Sequence of chain 1.N:
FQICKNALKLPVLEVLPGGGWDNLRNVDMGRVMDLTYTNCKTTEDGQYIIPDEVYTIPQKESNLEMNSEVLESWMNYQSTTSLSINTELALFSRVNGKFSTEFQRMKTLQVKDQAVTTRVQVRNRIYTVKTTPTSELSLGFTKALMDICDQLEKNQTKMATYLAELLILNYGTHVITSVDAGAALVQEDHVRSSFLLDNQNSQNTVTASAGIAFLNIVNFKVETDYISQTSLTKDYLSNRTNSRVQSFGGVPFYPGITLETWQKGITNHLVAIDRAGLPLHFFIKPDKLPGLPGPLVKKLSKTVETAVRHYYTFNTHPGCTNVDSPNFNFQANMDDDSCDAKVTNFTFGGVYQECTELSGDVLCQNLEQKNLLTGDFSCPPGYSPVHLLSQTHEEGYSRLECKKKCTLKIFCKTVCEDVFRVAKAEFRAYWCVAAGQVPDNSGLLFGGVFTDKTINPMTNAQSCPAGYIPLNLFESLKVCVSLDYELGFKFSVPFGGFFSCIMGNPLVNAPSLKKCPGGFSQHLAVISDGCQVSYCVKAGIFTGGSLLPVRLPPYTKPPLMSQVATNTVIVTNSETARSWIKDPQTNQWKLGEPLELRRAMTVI

The protein below binds the small molecule below.
Small molecule (SMILES): CC(=O)N[C@@H]1[C@@H](O)[C@H](O)[C@@H](CO)O[C@H]1O

Binding-site contacts:
Ligand atom C8 contacts residue ARG206 of chain 1.M at 3.5 Å.
Ligand atom C1 contacts residue ASP249 of chain 1.M at 4.2 Å.
Ligand atom O5 contacts residue ASN253 of chain 1.M at 2.4 Å (h-bond).
Ligand atom C8 contacts residue SER252 of chain 1.M at 3.9 Å.
Ligand atom C4 contacts residue ASN253 of chain 1.M at 4.2 Å.
Ligand atom N2 contacts residue SER252 of chain 1.M at 4.2 Å.
Ligand atom O5 contacts residue ASP249 of chain 1.M at 4.0 Å.
Ligand atom C7 contacts residue SER252 of chain 1.M at 3.5 Å.
Ligand atom C8 contacts residue ASN253 of chain 1.M at 4.1 Å.
Ligand atom O7 contacts residue SER252 of chain 1.M at 2.3 Å (h-bond).
Ligand atom O7 contacts residue ASN218 of chain 1.N at 4.3 Å.
Ligand atom C3 contacts residue ASN253 of chain 1.M at 3.8 Å.
Ligand atom C1 contacts residue PHE209 of chain 1.M at 4.0 Å (hydrophobic).
Ligand atom C5 contacts residue ASN253 of chain 1.M at 3.7 Å.
Ligand atom C7 contacts residue ASN218 of chain 1.N at 4.5 Å.
Ligand atom C8 contacts residue ASN218 of chain 1.N at 3.8 Å.
Ligand atom C2 contacts residue SER252 of chain 1.M at 4.1 Å.
Ligand atom O6 contacts residue ASP249 of chain 1.M at 3.2 Å (salt-bridge).
Ligand atom O7 contacts residue ASN253 of chain 1.M at 3.6 Å.
Ligand atom C1 contacts residue ASN253 of chain 1.M at 1.4 Å.
Ligand atom C6 contacts residue ASP249 of chain 1.M at 3.3 Å.
Ligand atom C2 contacts residue ASN253 of chain 1.M at 2.5 Å.
Ligand atom O5 contacts residue PHE209 of chain 1.M at 4.0 Å.
Ligand atom C7 contacts residue ASN253 of chain 1.M at 3.5 Å.
Ligand atom N2 contacts residue ASN253 of chain 1.M at 2.9 Å (h-bond).
Ligand atom C5 contacts residue ASP249 of chain 1.M at 4.5 Å.

Sequence of chain 1.M:
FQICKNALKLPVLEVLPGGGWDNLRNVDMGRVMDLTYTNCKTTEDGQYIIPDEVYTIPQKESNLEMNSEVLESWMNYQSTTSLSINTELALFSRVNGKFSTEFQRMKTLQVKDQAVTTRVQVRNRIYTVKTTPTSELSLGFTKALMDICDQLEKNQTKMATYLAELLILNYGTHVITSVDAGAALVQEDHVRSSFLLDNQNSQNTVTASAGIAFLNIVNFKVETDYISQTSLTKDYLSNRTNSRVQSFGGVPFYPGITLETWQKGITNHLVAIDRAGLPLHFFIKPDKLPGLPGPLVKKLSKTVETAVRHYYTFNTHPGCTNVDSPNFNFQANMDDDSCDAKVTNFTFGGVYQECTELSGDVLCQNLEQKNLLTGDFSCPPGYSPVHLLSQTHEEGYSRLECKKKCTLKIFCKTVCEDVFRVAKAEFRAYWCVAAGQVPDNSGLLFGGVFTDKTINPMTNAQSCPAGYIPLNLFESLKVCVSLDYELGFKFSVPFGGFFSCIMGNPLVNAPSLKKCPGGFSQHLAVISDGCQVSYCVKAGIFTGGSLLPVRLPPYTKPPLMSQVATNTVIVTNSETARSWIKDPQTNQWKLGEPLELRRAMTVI